Sequence of chain 1.A:
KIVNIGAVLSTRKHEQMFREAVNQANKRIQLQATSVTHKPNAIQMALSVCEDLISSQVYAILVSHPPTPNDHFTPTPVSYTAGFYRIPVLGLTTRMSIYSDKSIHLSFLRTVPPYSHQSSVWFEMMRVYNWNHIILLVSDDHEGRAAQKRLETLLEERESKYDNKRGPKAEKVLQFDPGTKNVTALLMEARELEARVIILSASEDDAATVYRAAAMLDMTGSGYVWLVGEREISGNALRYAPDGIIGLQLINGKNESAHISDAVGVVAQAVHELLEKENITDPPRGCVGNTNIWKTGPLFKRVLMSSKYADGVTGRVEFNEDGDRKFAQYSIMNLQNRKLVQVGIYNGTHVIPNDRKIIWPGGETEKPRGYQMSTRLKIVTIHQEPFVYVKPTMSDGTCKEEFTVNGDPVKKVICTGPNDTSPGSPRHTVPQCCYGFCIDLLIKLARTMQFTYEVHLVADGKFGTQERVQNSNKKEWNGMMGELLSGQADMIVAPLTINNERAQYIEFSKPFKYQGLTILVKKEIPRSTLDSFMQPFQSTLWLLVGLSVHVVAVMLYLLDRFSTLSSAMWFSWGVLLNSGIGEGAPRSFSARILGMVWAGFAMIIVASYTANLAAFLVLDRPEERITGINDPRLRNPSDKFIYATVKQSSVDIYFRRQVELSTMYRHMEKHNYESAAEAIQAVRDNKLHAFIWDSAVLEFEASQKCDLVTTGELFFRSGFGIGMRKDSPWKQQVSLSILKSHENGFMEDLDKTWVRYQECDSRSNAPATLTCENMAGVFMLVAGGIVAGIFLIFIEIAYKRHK

Binding-site contacts:
Ligand atom C5 contacts residue ALA300 of chain 1.A at 4.0 Å (hydrophobic).
Ligand atom O6 contacts residue VAL355 of chain 1.A at 4.1 Å.
Ligand atom O7 contacts residue ASN297 of chain 1.A at 4.5 Å.
Ligand atom C5 contacts residue ASN297 of chain 1.A at 3.7 Å.
Ligand atom O5 contacts residue ALA300 of chain 1.A at 3.3 Å.
Ligand atom N2 contacts residue SER299 of chain 1.A at 4.3 Å.
Ligand atom C1 contacts residue SER299 of chain 1.A at 3.7 Å.
Ligand atom N2 contacts residue ASN297 of chain 1.A at 2.9 Å (h-bond).
Ligand atom C2 contacts residue ASN297 of chain 1.A at 2.4 Å.
Ligand atom C7 contacts residue ASN297 of chain 1.A at 3.9 Å.
Ligand atom C6 contacts residue VAL355 of chain 1.A at 3.9 Å (hydrophobic).
Ligand atom C4 contacts residue ASN297 of chain 1.A at 4.2 Å.
Ligand atom C1 contacts residue ASN297 of chain 1.A at 1.4 Å.
Ligand atom O5 contacts residue ASN297 of chain 1.A at 2.4 Å (h-bond).
Ligand atom C1 contacts residue ALA300 of chain 1.A at 3.8 Å (hydrophobic).
Ligand atom C2 contacts residue SER299 of chain 1.A at 4.4 Å.
Ligand atom O5 contacts residue SER299 of chain 1.A at 4.5 Å.
Ligand atom C6 contacts residue ALA300 of chain 1.A at 4.2 Å (hydrophobic).
Ligand atom C3 contacts residue ASN297 of chain 1.A at 3.8 Å.

The small molecule below binds the protein below.
Small molecule (SMILES): CC(=O)N[C@@H]1[C@@H](O)[C@H](O)[C@@H](CO)O[C@H]1O